Sequence of chain 1.A:
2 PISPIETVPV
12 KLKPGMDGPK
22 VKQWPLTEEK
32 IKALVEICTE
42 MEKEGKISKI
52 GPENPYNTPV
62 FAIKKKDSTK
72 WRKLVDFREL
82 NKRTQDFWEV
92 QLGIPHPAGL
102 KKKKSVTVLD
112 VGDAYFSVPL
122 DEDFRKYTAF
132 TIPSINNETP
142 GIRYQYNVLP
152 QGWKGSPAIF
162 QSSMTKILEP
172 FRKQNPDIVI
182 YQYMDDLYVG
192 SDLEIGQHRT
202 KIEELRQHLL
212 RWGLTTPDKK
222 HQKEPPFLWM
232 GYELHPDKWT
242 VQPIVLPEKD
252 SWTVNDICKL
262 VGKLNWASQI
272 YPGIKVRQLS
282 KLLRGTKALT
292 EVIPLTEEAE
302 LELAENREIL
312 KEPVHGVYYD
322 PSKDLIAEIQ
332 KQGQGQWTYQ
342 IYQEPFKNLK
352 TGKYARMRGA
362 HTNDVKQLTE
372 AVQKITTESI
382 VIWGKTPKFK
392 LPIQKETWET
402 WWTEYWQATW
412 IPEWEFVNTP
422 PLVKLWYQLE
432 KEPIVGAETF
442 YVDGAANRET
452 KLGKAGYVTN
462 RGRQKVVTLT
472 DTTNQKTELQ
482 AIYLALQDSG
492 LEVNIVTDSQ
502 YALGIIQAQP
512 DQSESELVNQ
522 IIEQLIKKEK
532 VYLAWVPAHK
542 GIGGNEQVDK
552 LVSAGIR

Binding-site contacts:
Ligand atom O2A contacts residue ASP186 of chain 1.A at 3.4 Å (salt-bridge).
Ligand atom O2 contacts residue GLN152 of chain 1.A at 3.8 Å.
Ligand atom C2' contacts residue TYR116 of chain 1.A at 3.6 Å (hydrophobic).
Ligand atom O1C contacts residue ASP114 of chain 1.A at 3.0 Å (salt-bridge).
Ligand atom O7' contacts residue ASP114 of chain 1.A at 3.7 Å.
Ligand atom PB contacts residue MG1 of chain 1.F at 3.5 Å.
Ligand atom C6 contacts residue ARG73 of chain 1.A at 3.6 Å.
Ligand atom C5A contacts residue ARG73 of chain 1.A at 3.6 Å.
Ligand atom O2B contacts residue VAL112 of chain 1.A at 3.1 Å (h-bond).
Ligand atom O2A contacts residue MG1 of chain 1.F at 2.1 Å.
Ligand atom O2B contacts residue MG1 of chain 1.F at 2.4 Å.
Ligand atom C5 contacts residue ARG73 of chain 1.A at 3.8 Å.
Ligand atom O1B contacts residue ALA115 of chain 1.A at 3.7 Å.
Ligand atom PA contacts residue ARG73 of chain 1.A at 3.8 Å.
Ligand atom O2A contacts residue ASP111 of chain 1.A at 2.9 Å (salt-bridge).
Ligand atom C5' contacts residue ASP186 of chain 1.A at 3.4 Å.
Ligand atom O3C contacts residue LYS66 of chain 1.A at 3.2 Å (salt-bridge).
Ligand atom O4' contacts residue TYR116 of chain 1.A at 3.9 Å.
Ligand atom O1B contacts residue ASP114 of chain 1.A at 3.7 Å.
Ligand atom C4' contacts residue TYR116 of chain 1.A at 3.8 Å (hydrophobic).
Ligand atom PC contacts residue MG1 of chain 1.F at 3.5 Å.
Ligand atom O3C contacts residue LYS221 of chain 1.A at 3.4 Å (salt-bridge).
Ligand atom C1' contacts residue TYR116 of chain 1.A at 3.5 Å (hydrophobic).
Ligand atom PC contacts residue LYS66 of chain 1.A at 3.8 Å.
Ligand atom O7' contacts residue LYS66 of chain 1.A at 3.3 Å (salt-bridge).
Ligand atom PC contacts residue LYS221 of chain 1.A at 3.6 Å.
Ligand atom O2C contacts residue VAL112 of chain 1.A at 3.2 Å (h-bond).
Ligand atom C2' contacts residue GLN152 of chain 1.A at 3.6 Å.
Ligand atom O2C contacts residue MG1 of chain 1.F at 2.1 Å.
Ligand atom C3' contacts residue TYR116 of chain 1.A at 3.8 Å (hydrophobic).
Ligand atom O2B contacts residue ASP114 of chain 1.A at 3.5 Å (salt-bridge).
Ligand atom O2B contacts residue ALA115 of chain 1.A at 3.2 Å (h-bond).
Ligand atom O2C contacts residue LYS221 of chain 1.A at 2.7 Å (salt-bridge).
Ligand atom O6' contacts residue ARG73 of chain 1.A at 3.4 Å (salt-bridge).
Ligand atom O2B contacts residue ASP186 of chain 1.A at 3.5 Å (salt-bridge).
Ligand atom O1C contacts residue GLY113 of chain 1.A at 3.2 Å.
Ligand atom N1 contacts residue ARG73 of chain 1.A at 3.8 Å.
Ligand atom PA contacts residue MG1 of chain 1.F at 3.5 Å.
Ligand atom O2C contacts residue ASP111 of chain 1.A at 2.7 Å (salt-bridge).
Ligand atom O1A contacts residue ARG73 of chain 1.A at 3.0 Å (salt-bridge).

This small molecule binds to this protein.
Small molecule (SMILES): Cc1cn([C@H]2C=C[C@@H](CO[P](=O)(O)O[P](=O)(O)OP(=O)(O)O)O2)c(=O)[nH]c1=O